Sequence of chain 1.A:
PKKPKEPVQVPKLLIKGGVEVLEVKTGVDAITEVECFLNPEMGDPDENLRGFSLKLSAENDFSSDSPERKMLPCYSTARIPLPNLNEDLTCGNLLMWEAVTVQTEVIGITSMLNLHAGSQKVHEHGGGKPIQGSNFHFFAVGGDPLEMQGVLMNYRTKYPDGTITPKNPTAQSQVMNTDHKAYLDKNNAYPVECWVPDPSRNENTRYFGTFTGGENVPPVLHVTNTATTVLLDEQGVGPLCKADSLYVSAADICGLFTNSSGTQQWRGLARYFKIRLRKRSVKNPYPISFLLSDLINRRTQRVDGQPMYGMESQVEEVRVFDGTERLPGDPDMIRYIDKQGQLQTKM

Binding-site contacts:
Ligand atom O1A contacts residue THR276 of chain 1.E at 2.6 Å (h-bond).
Ligand atom O1B contacts residue LYS68 of chain 1.E at 3.1 Å.
Ligand atom C6 contacts residue LYS68 of chain 1.E at 4.0 Å.
Ligand atom O8 contacts residue LYS68 of chain 1.E at 3.3 Å.
Ligand atom C11 contacts residue PHE65 of chain 1.E at 3.7 Å (hydrophobic).
Ligand atom C10 contacts residue ASN272 of chain 1.E at 3.9 Å.
Ligand atom O10 contacts residue LEU62 of chain 1.E at 2.8 Å.
Ligand atom C1 contacts residue THR276 of chain 1.E at 3.3 Å.
Ligand atom C11 contacts residue LEU62 of chain 1.E at 3.5 Å (hydrophobic).
Ligand atom O8 contacts residue THR276 of chain 1.E at 4.0 Å.
Ligand atom N5 contacts residue LEU62 of chain 1.E at 3.9 Å.
Ligand atom O1B contacts residue SER274 of chain 1.E at 3.3 Å (h-bond).
Ligand atom O10 contacts residue PHE75 of chain 1.A at 3.9 Å.
Ligand atom N5 contacts residue ASN272 of chain 1.E at 3.2 Å (h-bond).
Ligand atom C7 contacts residue GLN278 of chain 1.E at 3.9 Å.
Ligand atom C11 contacts residue HIS138 of chain 1.D at 3.5 Å.
Ligand atom C11 contacts residue THR276 of chain 1.E at 3.4 Å.
Ligand atom O9 contacts residue LEU67 of chain 1.E at 3.1 Å.
Ligand atom O1B contacts residue THR276 of chain 1.E at 3.4 Å (h-bond).
Ligand atom O9 contacts residue GLN278 of chain 1.E at 4.0 Å.
Ligand atom C11 contacts residue ASN272 of chain 1.E at 3.5 Å.
Ligand atom O1A contacts residue LYS68 of chain 1.E at 3.8 Å.
Ligand atom C1 contacts residue LYS68 of chain 1.E at 3.8 Å.
Ligand atom N5 contacts residue GLN278 of chain 1.E at 3.7 Å.
Ligand atom C9 contacts residue LEU67 of chain 1.E at 4.0 Å (hydrophobic).
Ligand atom C8 contacts residue GLN278 of chain 1.E at 3.7 Å.
Ligand atom O1A contacts residue ASN272 of chain 1.E at 3.6 Å.
Ligand atom C11 contacts residue PHE75 of chain 1.A at 3.5 Å (hydrophobic).
Ligand atom C11 contacts residue GLN278 of chain 1.E at 3.5 Å.
Ligand atom C7 contacts residue LEU62 of chain 1.E at 3.8 Å (hydrophobic).
Ligand atom O8 contacts residue GLN278 of chain 1.E at 3.5 Å (h-bond).
Ligand atom C11 contacts residue PHE270 of chain 1.E at 3.9 Å (hydrophobic).
Ligand atom O7 contacts residue LEU62 of chain 1.E at 3.3 Å.
Ligand atom C9 contacts residue GLN278 of chain 1.E at 3.3 Å.
Ligand atom O8 contacts residue ASN272 of chain 1.E at 3.5 Å (h-bond).
Ligand atom C10 contacts residue GLN278 of chain 1.E at 4.0 Å.
Ligand atom C6 contacts residue ASN272 of chain 1.E at 3.7 Å.
Ligand atom C10 contacts residue LEU62 of chain 1.E at 3.1 Å (hydrophobic).
Ligand atom C9 contacts residue LYS68 of chain 1.E at 3.8 Å.
Ligand atom O9 contacts residue LYS68 of chain 1.E at 2.9 Å (salt-bridge).

Sequence of chain 1.E:
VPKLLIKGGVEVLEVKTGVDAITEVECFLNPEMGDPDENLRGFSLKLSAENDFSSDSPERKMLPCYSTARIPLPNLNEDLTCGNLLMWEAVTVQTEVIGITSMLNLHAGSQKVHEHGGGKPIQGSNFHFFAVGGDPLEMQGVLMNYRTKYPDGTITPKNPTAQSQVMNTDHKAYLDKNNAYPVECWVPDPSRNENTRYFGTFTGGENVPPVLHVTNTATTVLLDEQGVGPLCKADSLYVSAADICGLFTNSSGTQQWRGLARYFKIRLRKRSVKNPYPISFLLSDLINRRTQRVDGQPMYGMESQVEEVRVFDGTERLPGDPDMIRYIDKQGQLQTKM

A small-molecule ligand and the protein it binds are described below.
Small molecule (SMILES): CC(=O)N[C@H]1[C@H]([C@H](O)[C@H](O)CO)O[C@@](O[C@H](CO)[C@@H](O)[C@@H]2O[C@@H](C(=O)O)C[C@H](O)[C@H]2NC(C)=O)(C(=O)O)C[C@@H]1O

Sequence of chain 1.D:
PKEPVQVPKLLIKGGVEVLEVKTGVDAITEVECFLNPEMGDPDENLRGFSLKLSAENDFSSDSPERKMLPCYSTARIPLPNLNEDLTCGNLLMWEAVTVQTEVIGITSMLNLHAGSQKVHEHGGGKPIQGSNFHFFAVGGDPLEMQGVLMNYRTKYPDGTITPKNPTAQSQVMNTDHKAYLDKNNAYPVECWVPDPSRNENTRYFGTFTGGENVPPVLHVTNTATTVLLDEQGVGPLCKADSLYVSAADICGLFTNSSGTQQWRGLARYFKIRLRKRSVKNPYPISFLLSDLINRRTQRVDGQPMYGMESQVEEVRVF